Sequence of chain 1.A:
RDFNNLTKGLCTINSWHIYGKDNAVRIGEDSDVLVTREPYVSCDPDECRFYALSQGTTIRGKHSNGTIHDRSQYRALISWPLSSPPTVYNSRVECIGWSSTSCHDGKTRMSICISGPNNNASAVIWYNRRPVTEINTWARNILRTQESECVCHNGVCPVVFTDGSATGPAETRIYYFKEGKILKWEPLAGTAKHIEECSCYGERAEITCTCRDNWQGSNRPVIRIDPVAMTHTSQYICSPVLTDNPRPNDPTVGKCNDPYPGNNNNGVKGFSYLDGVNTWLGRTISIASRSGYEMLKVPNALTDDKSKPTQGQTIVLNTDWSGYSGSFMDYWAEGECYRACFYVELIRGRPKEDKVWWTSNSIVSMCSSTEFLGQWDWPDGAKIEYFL

A protein and the small-molecule ligand that binds it are described below.
Small molecule (SMILES): CCN(CC)C(=O)[C@@H]1OC(C(=O)O)=C[C@H](N)[C@H]1NC(C)=O

Binding-site contacts:
Ligand atom C3 contacts residue ASP70 of chain 1.A at 3.1 Å.
Ligand atom C91 contacts residue GLU197 of chain 1.A at 3.9 Å.
Ligand atom O1A contacts residue TYR324 of chain 1.A at 3.1 Å (h-bond).
Ligand atom N4 contacts residue GLU38 of chain 1.A at 2.9 Å (salt-bridge).
Ligand atom O1B contacts residue ARG290 of chain 1.A at 3.0 Å (salt-bridge).
Ligand atom C3 contacts residue TYR324 of chain 1.A at 3.2 Å (hydrophobic).
Ligand atom C82 contacts residue ILE142 of chain 1.A at 4.0 Å (hydrophobic).
Ligand atom C9 contacts residue GLU196 of chain 1.A at 3.5 Å.
Ligand atom C91 contacts residue GLU196 of chain 1.A at 3.3 Å.
Ligand atom C4 contacts residue TYR324 of chain 1.A at 3.8 Å (hydrophobic).
Ligand atom C10 contacts residue ARG71 of chain 1.A at 3.6 Å.
Ligand atom C6 contacts residue TYR324 of chain 1.A at 3.7 Å (hydrophobic).
Ligand atom C2 contacts residue TYR324 of chain 1.A at 2.9 Å (hydrophobic).
Ligand atom C4 contacts residue GLU38 of chain 1.A at 3.5 Å.
Ligand atom C9 contacts residue GLU197 of chain 1.A at 3.9 Å.
Ligand atom C11 contacts residue ILE142 of chain 1.A at 3.7 Å (hydrophobic).
Ligand atom C3 contacts residue GLU38 of chain 1.A at 3.3 Å.
Ligand atom C1 contacts residue TYR324 of chain 1.A at 2.9 Å (hydrophobic).
Ligand atom C6 contacts residue GLU197 of chain 1.A at 3.8 Å.
Ligand atom C2 contacts residue ASP70 of chain 1.A at 3.8 Å.
Ligand atom C11 contacts residue ARG71 of chain 1.A at 4.1 Å.
Ligand atom O1A contacts residue ARG212 of chain 1.A at 3.3 Å (salt-bridge).
Ligand atom C1 contacts residue ARG37 of chain 1.A at 3.8 Å.
Ligand atom C9 contacts residue ARG144 of chain 1.A at 4.1 Å.
Ligand atom C1 contacts residue ARG290 of chain 1.A at 3.6 Å.
Ligand atom O1A contacts residue ARG290 of chain 1.A at 2.9 Å (salt-bridge).
Ligand atom C5 contacts residue ASP70 of chain 1.A at 3.6 Å.
Ligand atom C3 contacts residue ARG37 of chain 1.A at 3.7 Å.
Ligand atom O1B contacts residue ARG37 of chain 1.A at 2.7 Å (salt-bridge).
Ligand atom C11 contacts residue TRP98 of chain 1.A at 3.8 Å (hydrophobic).
Ligand atom C82 contacts residue ARG144 of chain 1.A at 4.0 Å.
Ligand atom C91 contacts residue ARG212 of chain 1.A at 3.7 Å.
Ligand atom O10 contacts residue ASP70 of chain 1.A at 3.3 Å.
Ligand atom C4 contacts residue ASP70 of chain 1.A at 3.3 Å.
Ligand atom C81 contacts residue ALA166 of chain 1.A at 4.0 Å (hydrophobic).
Ligand atom N4 contacts residue ASP70 of chain 1.A at 2.7 Å (salt-bridge).
Ligand atom O1B contacts residue TYR324 of chain 1.A at 3.3 Å (h-bond).
Ligand atom O10 contacts residue ARG71 of chain 1.A at 2.5 Å (salt-bridge).
Ligand atom C2 contacts residue ARG37 of chain 1.A at 4.2 Å.
Ligand atom O6 contacts residue TYR324 of chain 1.A at 3.3 Å (h-bond).